A protein and the small-molecule ligand that binds it are described below.
Small molecule (SMILES): Cc1nc(C)n2nc(CCc3nc(N4CCCC4)nn3C)nc2c1Cl

Sequence of chain 1.C:
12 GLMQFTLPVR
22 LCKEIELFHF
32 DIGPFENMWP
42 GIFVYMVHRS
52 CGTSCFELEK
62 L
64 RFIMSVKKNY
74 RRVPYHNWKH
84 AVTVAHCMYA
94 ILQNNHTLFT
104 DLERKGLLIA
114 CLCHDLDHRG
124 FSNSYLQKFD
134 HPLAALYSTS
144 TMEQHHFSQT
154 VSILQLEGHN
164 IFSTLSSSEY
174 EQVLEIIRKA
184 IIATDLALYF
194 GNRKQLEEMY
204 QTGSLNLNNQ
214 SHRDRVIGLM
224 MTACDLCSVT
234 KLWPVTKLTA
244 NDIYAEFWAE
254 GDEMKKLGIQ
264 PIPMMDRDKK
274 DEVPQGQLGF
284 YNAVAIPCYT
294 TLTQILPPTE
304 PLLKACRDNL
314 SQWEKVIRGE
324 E

Binding-site contacts:
Ligand atom N17 contacts residue MET267 of chain 1.C at 3.6 Å.
Ligand atom C02 contacts residue PHE283 of chain 1.C at 3.8 Å (hydrophobic).
Ligand atom N05 contacts residue PHE283 of chain 1.C at 3.4 Å.
Ligand atom C04 contacts residue PHE283 of chain 1.C at 3.3 Å (hydrophobic).
Ligand atom C11 contacts residue TYR247 of chain 1.C at 3.5 Å (hydrophobic).
Ligand atom N07 contacts residue GLN280 of chain 1.C at 3.1 Å (h-bond).
Ligand atom C03 contacts residue ILE246 of chain 1.C at 3.5 Å (hydrophobic).
Ligand atom N09 contacts residue PHE250 of chain 1.C at 3.5 Å.
Ligand atom C10 contacts residue TYR247 of chain 1.C at 3.5 Å (hydrophobic).
Ligand atom C12 contacts residue GLY279 of chain 1.C at 3.3 Å.
Ligand atom C11 contacts residue GLY279 of chain 1.C at 3.5 Å.
Ligand atom N13 contacts residue GLY279 of chain 1.C at 3.6 Å.
Ligand atom CL24 contacts residue ILE246 of chain 1.C at 3.5 Å.
Ligand atom C06 contacts residue PHE283 of chain 1.C at 3.7 Å (hydrophobic).
Ligand atom C02 contacts residue ILE246 of chain 1.C at 3.7 Å (hydrophobic).
Ligand atom C14 contacts residue GLY279 of chain 1.C at 3.5 Å.
Ligand atom C19 contacts residue PRO266 of chain 1.C at 3.6 Å (hydrophobic).
Ligand atom C18 contacts residue MET267 of chain 1.C at 3.8 Å (hydrophobic).
Ligand atom C20 contacts residue GLU275 of chain 1.C at 3.4 Å.
Ligand atom C08 contacts residue PHE250 of chain 1.C at 3.7 Å (hydrophobic).
Ligand atom C23 contacts residue SER231 of chain 1.C at 3.2 Å.
Ligand atom N13 contacts residue TYR247 of chain 1.C at 2.6 Å (h-bond).
Ligand atom C21 contacts residue TYR247 of chain 1.C at 3.8 Å (hydrophobic).
Ligand atom N01 contacts residue LEU229 of chain 1.C at 3.6 Å.
Ligand atom C11 contacts residue GLN280 of chain 1.C at 3.5 Å.
Ligand atom C12 contacts residue TYR247 of chain 1.C at 3.4 Å (hydrophobic).
Ligand atom C21 contacts residue GLU275 of chain 1.C at 3.7 Å.
Ligand atom C20 contacts residue LYS272 of chain 1.C at 3.4 Å.
Ligand atom N09 contacts residue PHE283 of chain 1.C at 3.6 Å.
Ligand atom N16 contacts residue GLY279 of chain 1.C at 3.5 Å (h-bond).
Ligand atom C21 contacts residue VAL276 of chain 1.C at 3.8 Å (hydrophobic).
Ligand atom CL24 contacts residue VAL232 of chain 1.C at 3.7 Å.
Ligand atom C11 contacts residue PHE283 of chain 1.C at 3.5 Å (hydrophobic).
Ligand atom C23 contacts residue ILE246 of chain 1.C at 3.7 Å (hydrophobic).
Ligand atom CL24 contacts residue GLN280 of chain 1.C at 3.5 Å.
Ligand atom C10 contacts residue MET267 of chain 1.C at 3.7 Å (hydrophobic).
Ligand atom N01 contacts residue PHE283 of chain 1.C at 3.5 Å.
Ligand atom C14 contacts residue MET267 of chain 1.C at 3.8 Å (hydrophobic).
Ligand atom C14 contacts residue TYR247 of chain 1.C at 3.7 Å (hydrophobic).
Ligand atom C03 contacts residue PHE283 of chain 1.C at 3.6 Å (hydrophobic).